Sequence of chain 1.A:
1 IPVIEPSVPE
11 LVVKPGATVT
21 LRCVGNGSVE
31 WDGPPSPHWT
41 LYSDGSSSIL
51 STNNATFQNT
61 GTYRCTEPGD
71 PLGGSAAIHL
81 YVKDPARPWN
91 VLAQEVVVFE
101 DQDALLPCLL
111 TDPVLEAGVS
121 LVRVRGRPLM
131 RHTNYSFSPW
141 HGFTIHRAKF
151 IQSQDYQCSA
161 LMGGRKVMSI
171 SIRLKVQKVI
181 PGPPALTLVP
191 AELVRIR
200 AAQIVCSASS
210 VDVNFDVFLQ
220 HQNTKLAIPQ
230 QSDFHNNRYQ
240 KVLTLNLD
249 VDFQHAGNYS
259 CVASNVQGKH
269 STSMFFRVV

Binding-site contacts:
Ligand atom O5 contacts residue HIS38 of chain 1.A at 4.0 Å.
Ligand atom C5 contacts residue THR56 of chain 1.A at 4.1 Å.
Ligand atom C3 contacts residue ASN54 of chain 1.A at 3.5 Å.
Ligand atom O3 contacts residue PRO37 of chain 1.A at 4.3 Å.
Ligand atom O3 contacts residue ASN54 of chain 1.A at 4.5 Å.
Ligand atom C5 contacts residue ASN54 of chain 1.A at 3.5 Å.
Ligand atom O4 contacts residue GLN58 of chain 1.A at 3.6 Å (h-bond).
Ligand atom C5 contacts residue HIS38 of chain 1.A at 4.2 Å.
Ligand atom C8 contacts residue ASN54 of chain 1.A at 3.5 Å.
Ligand atom C3 contacts residue HIS38 of chain 1.A at 3.7 Å.
Ligand atom C7 contacts residue ASN54 of chain 1.A at 3.5 Å.
Ligand atom C2 contacts residue ASN54 of chain 1.A at 2.2 Å.
Ligand atom C1 contacts residue ASN54 of chain 1.A at 1.4 Å.
Ligand atom C6 contacts residue THR56 of chain 1.A at 3.9 Å.
Ligand atom C6 contacts residue GLN58 of chain 1.A at 3.3 Å.
Ligand atom O3 contacts residue HIS38 of chain 1.A at 4.2 Å.
Ligand atom C5 contacts residue PRO37 of chain 1.A at 4.5 Å (hydrophobic).
Ligand atom C4 contacts residue HIS38 of chain 1.A at 4.2 Å.
Ligand atom O7 contacts residue ASN54 of chain 1.A at 4.1 Å.
Ligand atom O5 contacts residue THR56 of chain 1.A at 4.3 Å.
Ligand atom O5 contacts residue ASN54 of chain 1.A at 2.2 Å (h-bond).
Ligand atom C6 contacts residue PHE57 of chain 1.A at 4.4 Å (hydrophobic).
Ligand atom C4 contacts residue PRO37 of chain 1.A at 3.8 Å (hydrophobic).
Ligand atom C4 contacts residue GLN58 of chain 1.A at 3.8 Å.
Ligand atom N2 contacts residue ASN54 of chain 1.A at 2.9 Å (h-bond).
Ligand atom C4 contacts residue ASN54 of chain 1.A at 3.8 Å.
Ligand atom C5 contacts residue GLN58 of chain 1.A at 4.1 Å.
Ligand atom O6 contacts residue HIS38 of chain 1.A at 4.0 Å.

A small-molecule ligand and the protein it binds are described below.
Small molecule (SMILES): CC(=O)N[C@H]1[C@H]([C@H](O)[C@H](O)CO)O[C@@](O[C@H]2[C@@H](O)[C@@H](CO)O[C@@H](O[C@H]3[C@H](O)[C@@H](NC(C)=O)CO[C@@H]3CO[C@@H]3O[C@@H](C)[C@@H](O)[C@@H](O)[C@@H]3O)[C@@H]2O)(C(=O)O)C[C@@H]1O